Sequence of chain 1.C:
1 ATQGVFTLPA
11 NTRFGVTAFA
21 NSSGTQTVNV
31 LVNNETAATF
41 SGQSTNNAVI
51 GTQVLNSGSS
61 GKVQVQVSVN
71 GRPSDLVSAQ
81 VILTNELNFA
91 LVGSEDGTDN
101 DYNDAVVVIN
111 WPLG

Sequence of chain 1.D:
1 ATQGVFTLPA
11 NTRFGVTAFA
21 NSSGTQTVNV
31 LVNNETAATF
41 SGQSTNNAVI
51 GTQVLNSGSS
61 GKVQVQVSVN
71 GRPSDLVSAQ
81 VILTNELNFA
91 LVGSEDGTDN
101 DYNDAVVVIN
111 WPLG

Binding-site contacts:
Ligand atom O4 contacts residue GLY114 of chain 1.D at 2.5 Å (h-bond).
Ligand atom O2 contacts residue ASP96 of chain 1.C at 2.7 Å (salt-bridge).
Ligand atom C4 contacts residue GLY114 of chain 1.D at 3.4 Å.
Ligand atom O1 contacts residue SER23 of chain 1.C at 3.5 Å (h-bond).
Ligand atom C3 contacts residue CA1 of chain 1.O at 3.3 Å.
Ligand atom O2 contacts residue ASP99 of chain 1.C at 3.6 Å.
Ligand atom O1 contacts residue SER22 of chain 1.C at 2.9 Å (h-bond).
Ligand atom C1 contacts residue SER23 of chain 1.C at 4.0 Å.
Ligand atom O2 contacts residue GLY97 of chain 1.C at 3.9 Å.
Ligand atom C2 contacts residue SER22 of chain 1.C at 3.6 Å.
Ligand atom O4 contacts residue SER22 of chain 1.C at 3.4 Å.
Ligand atom O3 contacts residue ASP101 of chain 1.C at 2.8 Å (salt-bridge).
Ligand atom O5 contacts residue SER22 of chain 1.C at 3.3 Å (h-bond).
Ligand atom O4 contacts residue ASP101 of chain 1.C at 4.1 Å.
Ligand atom C3 contacts residue ASP104 of chain 1.C at 3.7 Å.
Ligand atom C5 contacts residue SER23 of chain 1.C at 4.0 Å.
Ligand atom O2 contacts residue ASP104 of chain 1.C at 3.3 Å (salt-bridge).
Ligand atom C1 contacts residue ASP96 of chain 1.C at 3.7 Å.
Ligand atom C2 contacts residue ASP96 of chain 1.C at 3.5 Å.
Ligand atom O4 contacts residue ASP104 of chain 1.C at 3.8 Å.
Ligand atom O4 contacts residue ASN21 of chain 1.C at 3.1 Å (h-bond).
Ligand atom O3 contacts residue ASP104 of chain 1.C at 3.2 Å (salt-bridge).
Ligand atom O3 contacts residue CA1 of chain 1.O at 2.5 Å.
Ligand atom C2 contacts residue CA1 of chain 1.N at 3.2 Å.
Ligand atom O1 contacts residue ASP96 of chain 1.C at 3.1 Å (salt-bridge).
Ligand atom O3 contacts residue ASP99 of chain 1.C at 2.4 Å (salt-bridge).
Ligand atom O2 contacts residue CA1 of chain 1.N at 2.5 Å.
Ligand atom C6 contacts residue SER23 of chain 1.C at 3.8 Å.
Ligand atom C2 contacts residue CA1 of chain 1.O at 3.7 Å.
Ligand atom O3 contacts residue CA1 of chain 1.N at 2.5 Å.
Ligand atom C1 contacts residue SER22 of chain 1.C at 3.3 Å.
Ligand atom C6 contacts residue GLY114 of chain 1.D at 3.6 Å.
Ligand atom O2 contacts residue GLU95 of chain 1.C at 3.4 Å (salt-bridge).
Ligand atom O5 contacts residue SER23 of chain 1.C at 2.9 Å (h-bond).
Ligand atom C4 contacts residue CA1 of chain 1.O at 3.4 Å.
Ligand atom C3 contacts residue CA1 of chain 1.N at 3.4 Å.
Ligand atom O4 contacts residue CA1 of chain 1.O at 2.5 Å.
Ligand atom C4 contacts residue ASP99 of chain 1.C at 3.9 Å.
Ligand atom C3 contacts residue ASP99 of chain 1.C at 3.2 Å.
Ligand atom C2 contacts residue ASP104 of chain 1.C at 3.1 Å.

The small molecule below binds the protein below.
Small molecule (SMILES): C[C@@H]1O[C@@H](O)[C@@H](O)[C@H](O)[C@@H]1O